The small molecule below binds the protein below.
Small molecule (SMILES): O=P(O)(O)OC[C@H]1O[C@](O)(COP(=O)(O)O)[C@@H](O)[C@@H]1O

Binding-site contacts:
Ligand atom O1P contacts residue GLY434 of chain 1.A at 2.9 Å (h-bond).
Ligand atom C3 contacts residue GLY434 of chain 1.A at 3.4 Å.
Ligand atom O5P contacts residue THR349 of chain 1.A at 3.4 Å (h-bond).
Ligand atom O1 contacts residue PRO433 of chain 1.A at 3.7 Å.
Ligand atom O3 contacts residue GLY430 of chain 1.A at 3.3 Å.
Ligand atom O6P contacts residue THR348 of chain 1.A at 2.3 Å (h-bond).
Ligand atom P2 contacts residue THR348 of chain 1.A at 3.4 Å.
Ligand atom O4P contacts residue SER353 of chain 1.A at 3.6 Å (h-bond).
Ligand atom O4 contacts residue SER435 of chain 1.A at 3.7 Å.
Ligand atom O6P contacts residue SER353 of chain 1.A at 2.9 Å (h-bond).
Ligand atom C5 contacts residue GLY434 of chain 1.A at 3.6 Å.
Ligand atom O2P contacts residue ARG405 of chain 1.A at 2.4 Å (salt-bridge).
Ligand atom O4 contacts residue GLY436 of chain 1.A at 3.5 Å (h-bond).
Ligand atom O4 contacts residue THR438 of chain 1.A at 3.7 Å.
Ligand atom O2 contacts residue LEU347 of chain 1.A at 3.8 Å.
Ligand atom P1 contacts residue ARG405 of chain 1.A at 3.6 Å.
Ligand atom O4P contacts residue GLY436 of chain 1.A at 3.0 Å (h-bond).
Ligand atom O5 contacts residue LEU347 of chain 1.A at 3.5 Å (h-bond).
Ligand atom O3P contacts residue ARG405 of chain 1.A at 3.0 Å (salt-bridge).
Ligand atom C6 contacts residue THR438 of chain 1.A at 3.5 Å.
Ligand atom O5P contacts residue SER435 of chain 1.A at 3.2 Å.
Ligand atom O6 contacts residue THR348 of chain 1.A at 3.5 Å.
Ligand atom C3 contacts residue ARG432 of chain 1.A at 3.3 Å.
Ligand atom O3 contacts residue TRP398 of chain 1.A at 3.7 Å.
Ligand atom O3 contacts residue ARG432 of chain 1.A at 2.4 Å (salt-bridge).
Ligand atom O4 contacts residue TYR437 of chain 1.A at 2.9 Å (h-bond).
Ligand atom P2 contacts residue SER353 of chain 1.A at 3.7 Å.
Ligand atom P2 contacts residue THR349 of chain 1.A at 3.6 Å.
Ligand atom O4P contacts residue SER435 of chain 1.A at 3.7 Å.
Ligand atom O3P contacts residue TRP398 of chain 1.A at 2.7 Å (h-bond).
Ligand atom O6P contacts residue THR349 of chain 1.A at 3.8 Å.
Ligand atom O6 contacts residue THR349 of chain 1.A at 3.0 Å (h-bond).
Ligand atom O3P contacts residue PRO433 of chain 1.A at 3.6 Å.
Ligand atom C6 contacts residue LEU347 of chain 1.A at 3.4 Å (hydrophobic).
Ligand atom O4 contacts residue GLY434 of chain 1.A at 2.4 Å (h-bond).
Ligand atom O5P contacts residue THR348 of chain 1.A at 3.7 Å.
Ligand atom C4 contacts residue GLY434 of chain 1.A at 3.3 Å.
Ligand atom O2 contacts residue GLY430 of chain 1.A at 3.1 Å (h-bond).
Ligand atom O5P contacts residue THR350 of chain 1.A at 2.7 Å (h-bond).
Ligand atom O1 contacts residue GLY434 of chain 1.A at 3.7 Å.

Sequence of chain 1.A:
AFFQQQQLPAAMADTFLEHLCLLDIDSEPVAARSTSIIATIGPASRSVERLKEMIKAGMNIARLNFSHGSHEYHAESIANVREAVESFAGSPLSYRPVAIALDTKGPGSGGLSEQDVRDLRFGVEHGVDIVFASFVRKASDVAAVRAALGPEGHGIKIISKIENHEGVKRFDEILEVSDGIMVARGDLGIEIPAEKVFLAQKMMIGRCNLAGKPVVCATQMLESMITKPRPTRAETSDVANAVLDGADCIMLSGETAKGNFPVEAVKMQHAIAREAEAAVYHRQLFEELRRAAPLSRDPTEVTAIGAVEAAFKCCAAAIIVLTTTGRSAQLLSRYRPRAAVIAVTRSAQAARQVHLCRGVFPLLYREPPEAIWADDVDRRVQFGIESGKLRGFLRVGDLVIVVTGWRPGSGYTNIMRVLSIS